The protein below binds the small molecule below.
Small molecule (SMILES): CC(=O)N[C@@H]1[C@@H](O)[C@H](O)[C@@H](CO)O[C@H]1O

Sequence of chain 1.A:
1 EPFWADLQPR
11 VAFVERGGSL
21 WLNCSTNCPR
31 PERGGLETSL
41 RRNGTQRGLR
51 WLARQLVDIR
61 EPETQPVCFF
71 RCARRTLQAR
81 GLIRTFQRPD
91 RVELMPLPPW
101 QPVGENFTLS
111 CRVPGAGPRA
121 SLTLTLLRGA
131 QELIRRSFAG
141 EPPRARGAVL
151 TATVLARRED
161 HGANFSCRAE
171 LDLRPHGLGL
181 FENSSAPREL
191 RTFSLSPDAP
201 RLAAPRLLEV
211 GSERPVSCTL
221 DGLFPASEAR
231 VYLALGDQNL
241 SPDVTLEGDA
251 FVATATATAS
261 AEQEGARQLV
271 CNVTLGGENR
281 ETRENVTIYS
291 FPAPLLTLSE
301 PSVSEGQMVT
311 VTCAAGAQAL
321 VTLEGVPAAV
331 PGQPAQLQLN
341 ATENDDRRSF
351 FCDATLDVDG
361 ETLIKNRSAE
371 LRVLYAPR

Binding-site contacts:
Ligand atom C2 contacts residue ASN340 of chain 1.A at 2.6 Å.
Ligand atom C7 contacts residue LEU339 of chain 1.A at 4.4 Å (hydrophobic).
Ligand atom O7 contacts residue LEU339 of chain 1.A at 4.1 Å.
Ligand atom C7 contacts residue ASN340 of chain 1.A at 3.4 Å.
Ligand atom O7 contacts residue GLN338 of chain 1.A at 4.5 Å.
Ligand atom N2 contacts residue ASN340 of chain 1.A at 3.0 Å (h-bond).
Ligand atom C3 contacts residue ASN340 of chain 1.A at 3.9 Å.
Ligand atom C8 contacts residue LEU339 of chain 1.A at 3.9 Å (hydrophobic).
Ligand atom C5 contacts residue ASN340 of chain 1.A at 3.6 Å.
Ligand atom C1 contacts residue ASN340 of chain 1.A at 1.4 Å.
Ligand atom O5 contacts residue ASN340 of chain 1.A at 2.4 Å (h-bond).
Ligand atom C8 contacts residue GLN338 of chain 1.A at 3.6 Å.
Ligand atom C8 contacts residue ASN340 of chain 1.A at 4.4 Å.
Ligand atom O7 contacts residue ASN340 of chain 1.A at 3.4 Å (h-bond).
Ligand atom C4 contacts residue ASN340 of chain 1.A at 4.3 Å.